Sequence of chain 1.A:
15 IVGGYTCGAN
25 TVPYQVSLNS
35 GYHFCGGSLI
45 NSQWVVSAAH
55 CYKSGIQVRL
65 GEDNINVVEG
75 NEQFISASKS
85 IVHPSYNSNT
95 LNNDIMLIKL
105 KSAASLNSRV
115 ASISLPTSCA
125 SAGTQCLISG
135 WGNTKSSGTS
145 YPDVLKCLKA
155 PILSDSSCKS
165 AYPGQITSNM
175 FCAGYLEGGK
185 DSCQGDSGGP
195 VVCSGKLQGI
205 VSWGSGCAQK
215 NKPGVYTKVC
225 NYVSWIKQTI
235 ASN

Binding-site contacts:
Ligand atom CB1 contacts residue CYS187 of chain 1.A at 3.7 Å (hydrophobic).
Ligand atom C8 contacts residue SER206 of chain 1.A at 3.4 Å.
Ligand atom C31 contacts residue GLY210 of chain 1.A at 3.1 Å.
Ligand atom C21 contacts residue GLY210 of chain 1.A at 3.6 Å.
Ligand atom N2 contacts residue SER206 of chain 1.A at 2.7 Å (h-bond).
Ligand atom N2 contacts residue SER191 of chain 1.A at 3.0 Å (h-bond).
Ligand atom O2 contacts residue GLY189 of chain 1.A at 3.1 Å (h-bond).
Ligand atom NH2 contacts residue SER186 of chain 1.A at 3.6 Å.
Ligand atom O1S contacts residue SER209 of chain 1.A at 3.6 Å.
Ligand atom N2 contacts residue HIS54 of chain 1.A at 3.5 Å (h-bond).
Ligand atom CA1 contacts residue TRP207 of chain 1.A at 3.6 Å (hydrophobic).
Ligand atom CA2 contacts residue SER206 of chain 1.A at 3.8 Å.
Ligand atom CA contacts residue GLY208 of chain 1.A at 3.3 Å.
Ligand atom CZ contacts residue SER186 of chain 1.A at 3.5 Å.
Ligand atom C7 contacts residue TRP207 of chain 1.A at 3.5 Å (hydrophobic).
Ligand atom CZ contacts residue ASP185 of chain 1.A at 3.7 Å.
Ligand atom C9 contacts residue HIS54 of chain 1.A at 3.3 Å.
Ligand atom O2 contacts residue SER191 of chain 1.A at 2.2 Å (h-bond).
Ligand atom C9 contacts residue SER191 of chain 1.A at 1.8 Å.
Ligand atom NH2 contacts residue GLY210 of chain 1.A at 2.9 Å (h-bond).
Ligand atom NE contacts residue GLY208 of chain 1.A at 3.6 Å.
Ligand atom N contacts residue GLY208 of chain 1.A at 2.5 Å (h-bond).
Ligand atom O1S contacts residue GLY208 of chain 1.A at 3.1 Å (h-bond).
Ligand atom O contacts residue TRP207 of chain 1.A at 3.0 Å.
Ligand atom CA2 contacts residue SER191 of chain 1.A at 2.4 Å.
Ligand atom CA1 contacts residue LEU95 of chain 1.A at 3.6 Å (hydrophobic).
Ligand atom S contacts residue GLY208 of chain 1.A at 3.4 Å (h-bond).
Ligand atom CG1 contacts residue CYS187 of chain 1.A at 3.6 Å (hydrophobic).
Ligand atom O1S contacts residue GLY210 of chain 1.A at 2.9 Å (h-bond).
Ligand atom NH2 contacts residue ASP185 of chain 1.A at 2.9 Å (salt-bridge).
Ligand atom CA1 contacts residue SER206 of chain 1.A at 3.0 Å.
Ligand atom C31 contacts residue GLY208 of chain 1.A at 3.7 Å.
Ligand atom CD1 contacts residue TRP207 of chain 1.A at 3.7 Å (hydrophobic).
Ligand atom CB1 contacts residue SER191 of chain 1.A at 2.8 Å.
Ligand atom NH1 contacts residue TRP207 of chain 1.A at 3.6 Å.
Ligand atom NH1 contacts residue SER186 of chain 1.A at 3.2 Å (h-bond).
Ligand atom CA1 contacts residue HIS54 of chain 1.A at 3.6 Å.
Ligand atom O contacts residue GLY208 of chain 1.A at 3.0 Å (h-bond).
Ligand atom NH1 contacts residue GLY218 of chain 1.A at 3.5 Å.
Ligand atom NH1 contacts residue ASP185 of chain 1.A at 3.4 Å (salt-bridge).

The protein below binds the small molecule below.
Small molecule (SMILES): [H]/N=C(\N)N1CCC[C@H](C[C@@H](C=O)NC(=O)CN2CCC[C@H](NS(=O)(=O)Cc3ccccc3)C2=O)C1